Binding-site contacts:
Ligand atom N2 contacts residue ASN154 of chain 40.E at 3.8 Å.
Ligand atom O7 contacts residue ASN154 of chain 40.E at 2.6 Å (h-bond).
Ligand atom O6 contacts residue MET151 of chain 40.E at 3.4 Å.
Ligand atom C7 contacts residue ASN154 of chain 40.E at 3.3 Å.
Ligand atom N2 contacts residue THR156 of chain 40.E at 3.6 Å (h-bond).
Ligand atom C8 contacts residue THR156 of chain 40.E at 4.0 Å.
Ligand atom C6 contacts residue MET151 of chain 40.E at 4.5 Å (hydrophobic).
Ligand atom C1 contacts residue ASN154 of chain 40.E at 3.4 Å.
Ligand atom C1 contacts residue THR156 of chain 40.E at 3.6 Å.
Ligand atom C7 contacts residue THR156 of chain 40.E at 3.9 Å.
Ligand atom C8 contacts residue ASN154 of chain 40.E at 3.6 Å.
Ligand atom C2 contacts residue ASN154 of chain 40.E at 3.5 Å.
Ligand atom O5 contacts residue ASN154 of chain 40.E at 4.0 Å.
Ligand atom C2 contacts residue THR156 of chain 40.E at 4.2 Å.

This small molecule binds to this protein.
Small molecule (SMILES): CC(=O)N[C@H]1[C@H](O[C@H]2[C@H](O)[C@@H](NC(C)=O)CO[C@@H]2CO)O[C@H](CO)[C@@H](O)[C@@H]1O

Sequence of chain 40.E:
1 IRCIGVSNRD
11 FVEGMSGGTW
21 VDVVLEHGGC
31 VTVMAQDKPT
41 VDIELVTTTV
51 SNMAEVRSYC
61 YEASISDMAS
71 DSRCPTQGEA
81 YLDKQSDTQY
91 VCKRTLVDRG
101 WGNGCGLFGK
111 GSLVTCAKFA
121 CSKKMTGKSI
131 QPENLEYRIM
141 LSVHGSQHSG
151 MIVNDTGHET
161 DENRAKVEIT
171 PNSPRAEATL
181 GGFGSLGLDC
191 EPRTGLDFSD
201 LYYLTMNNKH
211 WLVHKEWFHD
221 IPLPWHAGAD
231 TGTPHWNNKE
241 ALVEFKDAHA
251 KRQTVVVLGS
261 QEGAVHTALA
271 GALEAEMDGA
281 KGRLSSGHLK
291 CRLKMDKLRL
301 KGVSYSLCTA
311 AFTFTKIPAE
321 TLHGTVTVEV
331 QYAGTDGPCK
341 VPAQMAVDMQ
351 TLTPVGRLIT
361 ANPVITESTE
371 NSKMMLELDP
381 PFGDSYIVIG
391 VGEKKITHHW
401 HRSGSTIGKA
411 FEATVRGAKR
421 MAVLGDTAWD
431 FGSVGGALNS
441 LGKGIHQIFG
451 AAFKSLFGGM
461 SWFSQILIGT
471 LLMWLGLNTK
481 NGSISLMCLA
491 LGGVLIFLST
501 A